The protein below binds the small molecule below.
Small molecule (SMILES): CC(=O)N[C@@H]1[C@@H](O)[C@H](O)[C@@H](CO)O[C@H]1O

Binding-site contacts:
Ligand atom C2 contacts residue ASN388 of chain 1.E at 2.5 Å.
Ligand atom C3 contacts residue ASN388 of chain 1.E at 3.9 Å.
Ligand atom C7 contacts residue ASN388 of chain 1.E at 3.7 Å.
Ligand atom C7 contacts residue NAG1 of chain 1.KA at 4.2 Å.
Ligand atom O3 contacts residue NAG2 of chain 1.KA at 4.0 Å.
Ligand atom O5 contacts residue ASN388 of chain 1.E at 2.4 Å (h-bond).
Ligand atom C8 contacts residue NAG2 of chain 1.KA at 3.5 Å.
Ligand atom O7 contacts residue ASN388 of chain 1.E at 4.1 Å.
Ligand atom C1 contacts residue ASN388 of chain 1.E at 1.5 Å.
Ligand atom C8 contacts residue GLN359 of chain 1.E at 3.9 Å.
Ligand atom N2 contacts residue ASN388 of chain 1.E at 3.0 Å (h-bond).
Ligand atom C8 contacts residue NAG1 of chain 1.KA at 4.1 Å.
Ligand atom O7 contacts residue NAG2 of chain 1.KA at 3.8 Å.
Ligand atom C4 contacts residue ASN388 of chain 1.E at 4.4 Å.
Ligand atom O7 contacts residue NAG1 of chain 1.KA at 3.4 Å (h-bond).
Ligand atom C7 contacts residue NAG2 of chain 1.KA at 4.0 Å.
Ligand atom C5 contacts residue ASN388 of chain 1.E at 3.8 Å.

Sequence of chain 1.E:
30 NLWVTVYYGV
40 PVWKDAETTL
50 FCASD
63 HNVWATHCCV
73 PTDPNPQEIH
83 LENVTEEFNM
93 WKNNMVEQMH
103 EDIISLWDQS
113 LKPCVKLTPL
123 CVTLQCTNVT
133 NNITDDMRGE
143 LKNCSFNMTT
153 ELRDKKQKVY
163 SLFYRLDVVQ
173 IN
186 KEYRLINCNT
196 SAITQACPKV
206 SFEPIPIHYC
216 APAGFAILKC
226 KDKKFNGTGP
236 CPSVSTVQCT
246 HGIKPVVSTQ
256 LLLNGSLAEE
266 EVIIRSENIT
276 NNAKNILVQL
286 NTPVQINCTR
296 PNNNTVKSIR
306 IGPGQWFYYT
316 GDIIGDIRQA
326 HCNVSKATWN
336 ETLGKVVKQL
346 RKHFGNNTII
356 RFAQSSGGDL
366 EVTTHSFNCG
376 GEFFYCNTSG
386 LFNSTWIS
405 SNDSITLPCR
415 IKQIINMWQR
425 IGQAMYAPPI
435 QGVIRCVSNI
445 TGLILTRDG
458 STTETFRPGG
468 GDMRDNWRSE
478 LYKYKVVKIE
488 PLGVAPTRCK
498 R